Binding-site contacts:
Ligand atom OP2 contacts residue MG1 of chain 1.HM at 3.2 Å.
Ligand atom C2' contacts residue MG1 of chain 1.HM at 4.2 Å.
Ligand atom O5' contacts residue MG1 of chain 1.QQ at 3.9 Å.
Ligand atom C5 contacts residue MG1 of chain 1.QQ at 3.6 Å.
Ligand atom OP1 contacts residue MG1 of chain 1.HM at 1.8 Å.
Ligand atom N9 contacts residue GLY81 of chain 1.MA at 4.4 Å.
Ligand atom C8 contacts residue GLY81 of chain 1.MA at 3.4 Å.
Ligand atom OP2 contacts residue GLY80 of chain 1.MA at 3.8 Å.
Ligand atom C5' contacts residue MG1 of chain 1.HM at 4.0 Å.
Ligand atom O4' contacts residue GLY81 of chain 1.MA at 4.2 Å.
Ligand atom C4' contacts residue MG1 of chain 1.HM at 4.1 Å.
Ligand atom P contacts residue MG1 of chain 1.QQ at 3.6 Å.
Ligand atom N7 contacts residue GLY81 of chain 1.MA at 3.6 Å.
Ligand atom OP2 contacts residue MG1 of chain 1.QQ at 2.3 Å.
Ligand atom O5' contacts residue MG1 of chain 1.QQ at 4.0 Å.
Ligand atom O2' contacts residue MG1 of chain 1.HM at 3.9 Å.
Ligand atom P contacts residue VAL79 of chain 1.MA at 3.9 Å.
Ligand atom C3' contacts residue MG1 of chain 1.HM at 3.4 Å.
Ligand atom O5' contacts residue GLY80 of chain 1.MA at 4.4 Å.
Ligand atom OP1 contacts residue VAL79 of chain 1.MA at 4.2 Å.
Ligand atom O3' contacts residue MG1 of chain 1.QQ at 4.1 Å.
Ligand atom OP2 contacts residue VAL79 of chain 1.MA at 2.7 Å (h-bond).
Ligand atom P contacts residue MG1 of chain 1.HM at 2.3 Å.
Ligand atom O5' contacts residue MG1 of chain 1.HM at 3.6 Å.
Ligand atom C6 contacts residue MG1 of chain 1.QQ at 4.1 Å.
Ligand atom C3' contacts residue MG1 of chain 1.QQ at 3.9 Å.
Ligand atom O3' contacts residue MG1 of chain 1.HM at 2.0 Å.

This small molecule binds to this protein.
Small molecule (SMILES): Nc1ccn([C@@H]2O[C@H](CO[P](=O)(O)O[C@H]3[C@@H](O)[C@H](n4cnc5c(=O)nc(N)[nH]c54)O[C@@H]3CO[P](=O)(O)O[C@H]3[C@@H](O)[C@H](n4cnc5c(=O)nc(N)[nH]c54)O[C@@H]3COP(=O)=O)[C@@H](O[P](=O)(O)OC[C@H]3O[C@@H](n4ccc(=O)[nH]c4=O)[C@H](O)[C@@H]3O[P](=O)(O)OC[C@H]3O[C@@H](n4ccc(N)nc4=O)[C@H](O)[C@@H]3O[P](=O)(O)OC[C@H]3O[C@@H](n4ccc(=O)[nH]c4=O)[C@H](O)[C@@H]3O)[C@H]2O)c(=O)n1

Sequence of chain 1.MA:
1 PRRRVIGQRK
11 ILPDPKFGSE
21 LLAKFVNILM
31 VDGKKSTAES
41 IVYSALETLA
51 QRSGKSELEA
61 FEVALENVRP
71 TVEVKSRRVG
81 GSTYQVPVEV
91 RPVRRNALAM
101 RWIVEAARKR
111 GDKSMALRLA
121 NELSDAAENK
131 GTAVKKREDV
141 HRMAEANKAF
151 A